Sequence of chain 1.B:
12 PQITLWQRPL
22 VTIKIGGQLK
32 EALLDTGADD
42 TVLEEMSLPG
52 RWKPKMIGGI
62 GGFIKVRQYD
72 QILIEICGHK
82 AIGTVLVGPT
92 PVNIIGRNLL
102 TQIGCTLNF

Sequence of chain 1.A:
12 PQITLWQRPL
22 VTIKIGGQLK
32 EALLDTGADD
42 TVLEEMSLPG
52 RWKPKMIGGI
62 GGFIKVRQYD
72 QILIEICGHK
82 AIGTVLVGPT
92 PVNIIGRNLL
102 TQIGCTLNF

The protein below binds the small molecule below.
Small molecule (SMILES): O=C(N[C@H]1c2ccccc2C[C@H]1O)[C@H](OCc1cccc(F)c1)[C@H](O)[C@@H](O)[C@@H](OCc1cccc(F)c1)C(=O)N[C@H]1c2ccccc2C[C@H]1O

Binding-site contacts:
Ligand atom F49 contacts residue PRO92 of chain 1.A at 3.0 Å.
Ligand atom C13 contacts residue ASP36 of chain 1.A at 3.4 Å.
Ligand atom C45 contacts residue GLY59 of chain 1.A at 3.5 Å.
Ligand atom O36 contacts residue GLY38 of chain 1.B at 3.2 Å (h-bond).
Ligand atom O22 contacts residue ILE61 of chain 1.A at 3.4 Å.
Ligand atom O36 contacts residue ASP40 of chain 1.B at 3.0 Å (salt-bridge).
Ligand atom O14 contacts residue ASP36 of chain 1.A at 3.4 Å (salt-bridge).
Ligand atom C18 contacts residue GLY38 of chain 1.A at 3.3 Å.
Ligand atom C23 contacts residue ILE95 of chain 1.B at 3.5 Å (hydrophobic).
Ligand atom C39 contacts residue GLY59 of chain 1.A at 3.4 Å.
Ligand atom F49 contacts residue GLY59 of chain 1.B at 3.4 Å.
Ligand atom O46 contacts residue ASP40 of chain 1.A at 3.0 Å (salt-bridge).
Ligand atom C44 contacts residue ASP41 of chain 1.A at 3.4 Å.
Ligand atom C32 contacts residue ALA39 of chain 1.B at 3.5 Å (hydrophobic).
Ligand atom O20 contacts residue GLY60 of chain 1.A at 3.3 Å.
Ligand atom F50 contacts residue PRO92 of chain 1.B at 3.2 Å.
Ligand atom O27 contacts residue GLY60 of chain 1.B at 3.1 Å.
Ligand atom O25 contacts residue ASP36 of chain 1.B at 2.7 Å (salt-bridge).
Ligand atom F50 contacts residue GLY60 of chain 1.A at 3.4 Å.
Ligand atom C17 contacts residue ASP36 of chain 1.A at 3.3 Å.
Ligand atom N21 contacts residue GLY38 of chain 1.A at 3.1 Å (h-bond).
Ligand atom C34 contacts residue ASP41 of chain 1.B at 3.3 Å.
Ligand atom C11 contacts residue ARG19 of chain 1.A at 3.5 Å.
Ligand atom C29 contacts residue GLY59 of chain 1.B at 3.3 Å.
Ligand atom C23 contacts residue ASP36 of chain 1.B at 3.5 Å.
Ligand atom O24 contacts residue ASP36 of chain 1.A at 2.7 Å (salt-bridge).
Ligand atom C47 contacts residue ASP41 of chain 1.A at 3.5 Å.
Ligand atom C37 contacts residue ASP41 of chain 1.B at 3.4 Å.
Ligand atom C03 contacts residue ARG19 of chain 1.B at 3.4 Å.
Ligand atom C42 contacts residue ALA39 of chain 1.A at 3.5 Å (hydrophobic).
Ligand atom F50 contacts residue GLY59 of chain 1.A at 3.3 Å.
Ligand atom C13 contacts residue ILE95 of chain 1.A at 3.4 Å (hydrophobic).
Ligand atom O22 contacts residue ASP36 of chain 1.B at 3.2 Å (salt-bridge).
Ligand atom C12 contacts residue GLY38 of chain 1.B at 3.5 Å.
Ligand atom C34 contacts residue VAL43 of chain 1.B at 3.4 Å (hydrophobic).
Ligand atom C17 contacts residue ASP36 of chain 1.B at 3.4 Å.
Ligand atom N28 contacts residue GLY38 of chain 1.B at 3.1 Å (h-bond).
Ligand atom O24 contacts residue ASP36 of chain 1.B at 2.6 Å (salt-bridge).
Ligand atom C18 contacts residue ASP36 of chain 1.B at 3.5 Å.
Ligand atom O46 contacts residue GLY38 of chain 1.A at 3.3 Å (h-bond).